Sequence of chain 1.A:
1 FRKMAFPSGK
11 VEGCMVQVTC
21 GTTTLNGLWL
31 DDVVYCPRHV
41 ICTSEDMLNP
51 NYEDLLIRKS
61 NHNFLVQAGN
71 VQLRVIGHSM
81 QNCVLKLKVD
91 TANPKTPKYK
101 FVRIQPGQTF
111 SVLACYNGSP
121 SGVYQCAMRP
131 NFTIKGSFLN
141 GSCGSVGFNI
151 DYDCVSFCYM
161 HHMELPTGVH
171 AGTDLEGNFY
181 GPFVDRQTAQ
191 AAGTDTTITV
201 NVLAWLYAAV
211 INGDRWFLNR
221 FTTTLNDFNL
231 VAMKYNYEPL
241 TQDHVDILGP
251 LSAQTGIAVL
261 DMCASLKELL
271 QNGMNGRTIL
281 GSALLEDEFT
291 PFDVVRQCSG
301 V

This protein binds this small molecule.
Small molecule (SMILES): CC(C)C[C@H](NC(=O)OCc1ccccc1)C(=O)N[C@H](CO)C[C@@H]1CCNC1=O

Binding-site contacts:
Ligand atom N11 contacts residue GLN187 of chain 1.A at 3.3 Å (h-bond).
Ligand atom C24 contacts residue CYS143 of chain 1.A at 3.1 Å (hydrophobic).
Ligand atom C9 contacts residue GLN187 of chain 1.A at 3.9 Å.
Ligand atom C15 contacts residue ASP185 of chain 1.A at 3.7 Å.
Ligand atom C29 contacts residue GLU164 of chain 1.A at 3.7 Å.
Ligand atom C16 contacts residue ASP185 of chain 1.A at 3.6 Å.
Ligand atom C15 contacts residue MET163 of chain 1.A at 3.6 Å (hydrophobic).
Ligand atom C20 contacts residue HIS162 of chain 1.A at 3.9 Å.
Ligand atom N19 contacts residue HIS162 of chain 1.A at 2.8 Å (h-bond).
Ligand atom O22 contacts residue GLY141 of chain 1.A at 3.3 Å (h-bond).
Ligand atom C26 contacts residue ASN140 of chain 1.A at 3.2 Å.
Ligand atom O10 contacts residue MET163 of chain 1.A at 3.4 Å.
Ligand atom O18 contacts residue GLN187 of chain 1.A at 3.8 Å.
Ligand atom O22 contacts residue CYS143 of chain 1.A at 2.7 Å (h-bond).
Ligand atom O30 contacts residue HIS170 of chain 1.A at 3.5 Å.
Ligand atom C7 contacts residue GLU164 of chain 1.A at 3.3 Å.
Ligand atom O30 contacts residue GLU164 of chain 1.A at 3.6 Å.
Ligand atom C6 contacts residue GLN187 of chain 1.A at 3.6 Å.
Ligand atom N19 contacts residue CYS143 of chain 1.A at 2.9 Å (h-bond).
Ligand atom O10 contacts residue GLU164 of chain 1.A at 3.1 Å (salt-bridge).
Ligand atom C12 contacts residue HIS162 of chain 1.A at 3.4 Å.
Ligand atom C21 contacts residue HIS39 of chain 1.A at 3.9 Å.
Ligand atom N28 contacts residue PHE138 of chain 1.A at 3.5 Å (h-bond).
Ligand atom C13 contacts residue HIS162 of chain 1.A at 3.9 Å.
Ligand atom O30 contacts residue HIS161 of chain 1.A at 2.8 Å (h-bond).
Ligand atom C14 contacts residue GLN187 of chain 1.A at 3.9 Å.
Ligand atom C13 contacts residue HIS39 of chain 1.A at 3.8 Å.
Ligand atom O8 contacts residue GLN187 of chain 1.A at 3.7 Å.
Ligand atom O30 contacts residue PHE138 of chain 1.A at 3.6 Å.
Ligand atom C29 contacts residue HIS161 of chain 1.A at 3.8 Å.
Ligand atom C15 contacts residue HIS162 of chain 1.A at 3.9 Å.
Ligand atom C16 contacts residue HIS39 of chain 1.A at 3.8 Å.
Ligand atom C21 contacts residue CYS143 of chain 1.A at 1.8 Å (hydrophobic).
Ligand atom C27 contacts residue ASN140 of chain 1.A at 3.2 Å.
Ligand atom C20 contacts residue CYS143 of chain 1.A at 2.7 Å (hydrophobic).
Ligand atom N28 contacts residue GLU164 of chain 1.A at 3.1 Å (salt-bridge).
Ligand atom C24 contacts residue HIS161 of chain 1.A at 3.8 Å.
Ligand atom O22 contacts residue SER142 of chain 1.A at 3.4 Å (h-bond).
Ligand atom C26 contacts residue LEU139 of chain 1.A at 3.7 Å (hydrophobic).
Ligand atom C17 contacts residue HIS162 of chain 1.A at 3.6 Å.